The protein below binds the small molecule below.
Small molecule (SMILES): O=C(N[C@H](Cc1c[nH]c2ccccc12)C(=O)Nc1ccncc1)c1ccc(-c2cccc(F)c2)cc1F

Sequence of chain 1.B:
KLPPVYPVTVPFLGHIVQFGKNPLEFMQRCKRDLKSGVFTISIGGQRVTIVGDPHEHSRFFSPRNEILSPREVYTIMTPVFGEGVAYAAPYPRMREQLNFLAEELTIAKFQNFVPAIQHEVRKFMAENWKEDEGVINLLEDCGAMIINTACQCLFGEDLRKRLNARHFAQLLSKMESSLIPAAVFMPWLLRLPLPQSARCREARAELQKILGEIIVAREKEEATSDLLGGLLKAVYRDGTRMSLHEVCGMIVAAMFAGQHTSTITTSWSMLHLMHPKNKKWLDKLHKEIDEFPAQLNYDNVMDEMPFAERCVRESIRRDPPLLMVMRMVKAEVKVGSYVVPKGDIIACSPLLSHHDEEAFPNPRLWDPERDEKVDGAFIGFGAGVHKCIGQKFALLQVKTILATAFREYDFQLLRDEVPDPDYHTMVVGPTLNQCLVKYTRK

Binding-site contacts:
Ligand atom C3 contacts residue HEM1 of chain 1.E at 2.7 Å.
Ligand atom O1 contacts residue MET440 of chain 1.B at 3.4 Å (h-bond).
Ligand atom C2 contacts residue HEM1 of chain 1.E at 2.8 Å.
Ligand atom C15 contacts residue MET338 of chain 1.B at 4.1 Å (hydrophobic).
Ligand atom C26 contacts residue TYR96 of chain 1.B at 4.1 Å (hydrophobic).
Ligand atom N1 contacts residue CYS402 of chain 1.B at 4.0 Å.
Ligand atom C25 contacts residue TYR96 of chain 1.B at 3.4 Å (hydrophobic).
Ligand atom C10 contacts residue MET440 of chain 1.B at 3.3 Å (hydrophobic).
Ligand atom F2 contacts residue MET440 of chain 1.B at 3.8 Å.
Ligand atom C1 contacts residue LEU336 of chain 1.B at 4.0 Å (hydrophobic).
Ligand atom C4 contacts residue HEM1 of chain 1.E at 4.1 Å.
Ligand atom C22 contacts residue MET86 of chain 1.B at 4.0 Å (hydrophobic).
Ligand atom C21 contacts residue MET86 of chain 1.B at 3.6 Å (hydrophobic).
Ligand atom F1 contacts residue PRO190 of chain 1.B at 3.9 Å.
Ligand atom N1 contacts residue HEM1 of chain 1.E at 1.9 Å.
Ligand atom C27 contacts residue ALA271 of chain 1.B at 3.9 Å (hydrophobic).
Ligand atom C23 contacts residue MET86 of chain 1.B at 4.0 Å (hydrophobic).
Ligand atom C4 contacts residue LEU336 of chain 1.B at 3.7 Å (hydrophobic).
Ligand atom C3 contacts residue ALA271 of chain 1.B at 3.4 Å (hydrophobic).
Ligand atom C28 contacts residue ALA271 of chain 1.B at 4.1 Å (hydrophobic).
Ligand atom O2 contacts residue ALA271 of chain 1.B at 3.3 Å.
Ligand atom N4 contacts residue TYR83 of chain 1.B at 2.7 Å.
Ligand atom F1 contacts residue ALA192 of chain 1.B at 4.0 Å.
Ligand atom C8 contacts residue MET440 of chain 1.B at 3.9 Å (hydrophobic).
Ligand atom C25 contacts residue TYR83 of chain 1.B at 3.8 Å (hydrophobic).
Ligand atom C9 contacts residue MET440 of chain 1.B at 3.8 Å (hydrophobic).
Ligand atom C11 contacts residue MET440 of chain 1.B at 3.4 Å (hydrophobic).
Ligand atom C23 contacts residue TYR83 of chain 1.B at 3.7 Å (hydrophobic).
Ligand atom C5 contacts residue LEU336 of chain 1.B at 3.6 Å (hydrophobic).
Ligand atom C10 contacts residue LEU336 of chain 1.B at 3.8 Å (hydrophobic).
Ligand atom O1 contacts residue VAL441 of chain 1.B at 3.9 Å.
Ligand atom O2 contacts residue PHE270 of chain 1.B at 3.6 Å.
Ligand atom C9 contacts residue LEU336 of chain 1.B at 4.1 Å (hydrophobic).
Ligand atom N2 contacts residue LEU336 of chain 1.B at 3.8 Å.
Ligand atom C26 contacts residue HEM1 of chain 1.E at 4.0 Å.
Ligand atom C20 contacts residue MET440 of chain 1.B at 3.8 Å (hydrophobic).
Ligand atom C4 contacts residue ALA271 of chain 1.B at 3.6 Å (hydrophobic).
Ligand atom C1 contacts residue HEM1 of chain 1.E at 4.0 Å.
Ligand atom N1 contacts residue ALA271 of chain 1.B at 4.1 Å.
Ligand atom C24 contacts residue TYR83 of chain 1.B at 3.5 Å (hydrophobic).